Sequence of chain 1.B:
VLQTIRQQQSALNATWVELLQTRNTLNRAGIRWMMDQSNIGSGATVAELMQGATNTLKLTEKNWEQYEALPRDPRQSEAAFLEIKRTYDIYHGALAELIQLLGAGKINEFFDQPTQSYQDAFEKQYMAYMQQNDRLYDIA

This small molecule binds to this protein.
Small molecule (SMILES): N[C@@H](CO)C(=O)O

Binding-site contacts:
Ligand atom CA contacts residue PHE128 of chain 1.B at 4.4 Å (hydrophobic).
Ligand atom N contacts residue PHE127 of chain 1.B at 3.0 Å (h-bond).
Ligand atom CA contacts residue GLN130 of chain 1.B at 4.1 Å.
Ligand atom CA contacts residue PHE127 of chain 1.B at 3.5 Å (hydrophobic).
Ligand atom CB contacts residue THR132 of chain 1.B at 4.5 Å.
Ligand atom C contacts residue ARG45 of chain 1.A at 4.1 Å.
Ligand atom CB contacts residue LEU115 of chain 1.B at 4.2 Å (hydrophobic).
Ligand atom CB contacts residue ASN44 of chain 1.B at 3.6 Å.
Ligand atom O contacts residue ARG40 of chain 1.B at 2.9 Å (salt-bridge).
Ligand atom OG contacts residue ILE48 of chain 1.A at 4.2 Å.
Ligand atom O contacts residue ARG45 of chain 1.A at 3.5 Å (salt-bridge).
Ligand atom C contacts residue THR132 of chain 1.B at 3.1 Å.
Ligand atom N contacts residue ASP129 of chain 1.B at 4.4 Å.
Ligand atom O contacts residue GLN133 of chain 1.B at 4.3 Å.
Ligand atom N contacts residue THR132 of chain 1.B at 3.2 Å (h-bond).
Ligand atom O contacts residue GLN130 of chain 1.B at 4.0 Å.
Ligand atom N contacts residue GLN130 of chain 1.B at 2.8 Å (h-bond).
Ligand atom CA contacts residue THR132 of chain 1.B at 3.0 Å.
Ligand atom CB contacts residue PHE127 of chain 1.B at 3.4 Å (hydrophobic).
Ligand atom OXT contacts residue ASN44 of chain 1.B at 3.1 Å (h-bond).
Ligand atom OXT contacts residue THR132 of chain 1.B at 3.7 Å.
Ligand atom OG contacts residue PHE127 of chain 1.B at 3.8 Å.
Ligand atom OG contacts residue PHE128 of chain 1.B at 4.0 Å.
Ligand atom C contacts residue ARG40 of chain 1.B at 3.5 Å.
Ligand atom OG contacts residue ASN44 of chain 1.B at 2.8 Å (h-bond).
Ligand atom N contacts residue LEU115 of chain 1.B at 4.5 Å.
Ligand atom C contacts residue ASN44 of chain 1.B at 4.1 Å.
Ligand atom OXT contacts residue ARG45 of chain 1.A at 4.2 Å.
Ligand atom CA contacts residue LEU115 of chain 1.B at 4.0 Å (hydrophobic).
Ligand atom OG contacts residue ARG45 of chain 1.A at 4.4 Å.
Ligand atom OXT contacts residue ARG40 of chain 1.B at 3.0 Å (salt-bridge).
Ligand atom O contacts residue THR132 of chain 1.B at 3.2 Å (h-bond).
Ligand atom N contacts residue PHE128 of chain 1.B at 3.2 Å (h-bond).
Ligand atom CB contacts residue PHE128 of chain 1.B at 4.2 Å (hydrophobic).

Sequence of chain 1.A:
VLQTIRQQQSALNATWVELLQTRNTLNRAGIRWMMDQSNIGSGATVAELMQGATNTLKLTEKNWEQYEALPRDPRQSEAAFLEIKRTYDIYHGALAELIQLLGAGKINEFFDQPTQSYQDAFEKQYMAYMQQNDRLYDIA